This protein binds this small molecule.
Small molecule (SMILES): CC(=O)N[C@H]1[C@H](O[C@H]2[C@H](O)[C@@H](NC(C)=O)CO[C@@H]2CO)O[C@H](CO)[C@@H](O)[C@@H]1O

Sequence of chain 1.H:
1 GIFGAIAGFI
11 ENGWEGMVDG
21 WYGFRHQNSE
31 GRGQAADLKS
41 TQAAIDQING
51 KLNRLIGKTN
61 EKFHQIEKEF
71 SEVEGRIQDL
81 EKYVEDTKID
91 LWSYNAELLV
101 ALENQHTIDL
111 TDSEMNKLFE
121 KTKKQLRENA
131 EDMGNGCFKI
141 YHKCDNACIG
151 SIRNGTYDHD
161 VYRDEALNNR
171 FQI

Binding-site contacts:
Ligand atom C6 contacts residue LEU52 of chain 1.H at 4.1 Å (hydrophobic).
Ligand atom N2 contacts residue ASN32 of chain 1.G at 2.9 Å (h-bond).
Ligand atom C1 contacts residue ALA33 of chain 1.G at 4.3 Å (hydrophobic).
Ligand atom O5 contacts residue THR312 of chain 1.G at 3.2 Å (h-bond).
Ligand atom C5 contacts residue ASN32 of chain 1.G at 3.6 Å.
Ligand atom C2 contacts residue ASN32 of chain 1.G at 2.4 Å.
Ligand atom C3 contacts residue ASN32 of chain 1.G at 3.7 Å.
Ligand atom C6 contacts residue THR312 of chain 1.G at 4.1 Å.
Ligand atom C1 contacts residue ASN32 of chain 1.G at 1.4 Å.
Ligand atom O6 contacts residue THR312 of chain 1.G at 4.1 Å.
Ligand atom O7 contacts residue ASN32 of chain 1.G at 3.5 Å (h-bond).
Ligand atom C7 contacts residue ASN32 of chain 1.G at 3.5 Å.
Ligand atom O5 contacts residue ASN32 of chain 1.G at 2.3 Å (h-bond).
Ligand atom C5 contacts residue THR312 of chain 1.G at 4.2 Å.
Ligand atom C8 contacts residue LEU52 of chain 1.H at 3.7 Å (hydrophobic).
Ligand atom C4 contacts residue ASN32 of chain 1.G at 4.2 Å.
Ligand atom C1 contacts residue THR312 of chain 1.G at 3.8 Å.
Ligand atom C8 contacts residue ILE56 of chain 1.H at 4.3 Å (hydrophobic).
Ligand atom O6 contacts residue LEU52 of chain 1.H at 3.7 Å.

Sequence of chain 1.G:
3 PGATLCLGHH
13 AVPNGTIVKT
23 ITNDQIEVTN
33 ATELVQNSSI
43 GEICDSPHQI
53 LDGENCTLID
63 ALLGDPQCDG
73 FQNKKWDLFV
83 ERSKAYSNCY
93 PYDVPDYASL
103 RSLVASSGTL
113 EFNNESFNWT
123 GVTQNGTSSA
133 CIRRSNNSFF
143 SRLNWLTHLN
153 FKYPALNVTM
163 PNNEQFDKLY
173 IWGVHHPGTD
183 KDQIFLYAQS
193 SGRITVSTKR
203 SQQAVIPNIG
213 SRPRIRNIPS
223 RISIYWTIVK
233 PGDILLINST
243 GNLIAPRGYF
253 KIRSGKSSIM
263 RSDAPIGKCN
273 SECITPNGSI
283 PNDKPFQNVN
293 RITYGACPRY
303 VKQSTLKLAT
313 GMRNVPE